Sequence of chain 1.A:
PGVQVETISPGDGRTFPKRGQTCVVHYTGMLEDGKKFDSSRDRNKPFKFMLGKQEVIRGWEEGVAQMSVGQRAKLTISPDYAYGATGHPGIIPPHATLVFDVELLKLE

Binding-site contacts:
Ligand atom C29 contacts residue TRP61 of chain 1.A at 3.9 Å (hydrophobic).
Ligand atom O32 contacts residue ILE58 of chain 1.A at 2.9 Å (h-bond).
Ligand atom O46 contacts residue GLU56 of chain 1.A at 2.5 Å (salt-bridge).
Ligand atom C33 contacts residue PHE48 of chain 1.A at 3.5 Å (hydrophobic).
Ligand atom C29 contacts residue TYR28 of chain 1.A at 3.6 Å (hydrophobic).
Ligand atom C43 contacts residue GLU56 of chain 1.A at 3.8 Å.
Ligand atom C5 contacts residue HIS89 of chain 1.A at 3.8 Å.
Ligand atom C42 contacts residue GLU56 of chain 1.A at 3.5 Å.
Ligand atom C55 contacts residue ALA83 of chain 1.A at 3.4 Å (hydrophobic).
Ligand atom C45 contacts residue PHE48 of chain 1.A at 3.4 Å (hydrophobic).
Ligand atom C23 contacts residue TYR84 of chain 1.A at 3.7 Å (hydrophobic).
Ligand atom O21 contacts residue PHE101 of chain 1.A at 3.6 Å.
Ligand atom O17 contacts residue PHE38 of chain 1.A at 3.5 Å.
Ligand atom C11 contacts residue HIS89 of chain 1.A at 3.6 Å.
Ligand atom O32 contacts residue VAL57 of chain 1.A at 3.1 Å.
Ligand atom C16 contacts residue PHE101 of chain 1.A at 3.9 Å (hydrophobic).
Ligand atom C15 contacts residue PHE38 of chain 1.A at 3.9 Å (hydrophobic).
Ligand atom O17 contacts residue ASP39 of chain 1.A at 3.2 Å (salt-bridge).
Ligand atom C12 contacts residue ASP39 of chain 1.A at 3.7 Å.
Ligand atom C16 contacts residue TYR84 of chain 1.A at 3.5 Å (hydrophobic).
Ligand atom C7 contacts residue ASP39 of chain 1.A at 3.5 Å.
Ligand atom C48 contacts residue ILE58 of chain 1.A at 3.9 Å (hydrophobic).
Ligand atom C27 contacts residue TYR84 of chain 1.A at 3.8 Å (hydrophobic).
Ligand atom C44 contacts residue TYR84 of chain 1.A at 3.6 Å (hydrophobic).
Ligand atom C5 contacts residue ILE92 of chain 1.A at 3.7 Å (hydrophobic).
Ligand atom O13 contacts residue ASP39 of chain 1.A at 2.6 Å (salt-bridge).
Ligand atom C19 contacts residue ARG44 of chain 1.A at 3.7 Å.
Ligand atom C24 contacts residue TYR28 of chain 1.A at 3.7 Å (hydrophobic).
Ligand atom C10 contacts residue TYR84 of chain 1.A at 3.8 Å (hydrophobic).
Ligand atom C36 contacts residue GLU56 of chain 1.A at 3.5 Å.
Ligand atom C45 contacts residue GLU56 of chain 1.A at 3.9 Å.
Ligand atom C19 contacts residue PHE48 of chain 1.A at 3.8 Å (hydrophobic).
Ligand atom O21 contacts residue TYR84 of chain 1.A at 2.7 Å (h-bond).
Ligand atom O3 contacts residue ASP39 of chain 1.A at 3.5 Å (salt-bridge).
Ligand atom C29 contacts residue PHE48 of chain 1.A at 3.9 Å (hydrophobic).
Ligand atom C41 contacts residue GLU56 of chain 1.A at 3.8 Å.
Ligand atom O17 contacts residue PHE101 of chain 1.A at 3.5 Å.
Ligand atom C28 contacts residue TRP61 of chain 1.A at 3.4 Å (hydrophobic).
Ligand atom C33 contacts residue TRP61 of chain 1.A at 3.6 Å (hydrophobic).
Ligand atom O17 contacts residue TYR28 of chain 1.A at 3.5 Å.

A small-molecule ligand and the protein it binds are described below.
Small molecule (SMILES): CC[C@@H]1/C=C(\C)C[C@H](C)C[C@H](O)[C@H]2O[C@@](O)(C(=O)C(=O)N3CCCC[C@H]3C(=O)O[C@H](/C(C)=C/[C@@H]3CC[C@@H](O)[C@H](OC)C3)[C@H](C)[C@@H](O)CC1=O)[C@H](C)C[C@@H]2OC